The small molecule below binds the protein below.
Small molecule (SMILES): CC(=O)N[C@@H]1[C@@H](O)[C@H](O)[C@@H](CO)O[C@H]1O

Sequence of chain 1.C:
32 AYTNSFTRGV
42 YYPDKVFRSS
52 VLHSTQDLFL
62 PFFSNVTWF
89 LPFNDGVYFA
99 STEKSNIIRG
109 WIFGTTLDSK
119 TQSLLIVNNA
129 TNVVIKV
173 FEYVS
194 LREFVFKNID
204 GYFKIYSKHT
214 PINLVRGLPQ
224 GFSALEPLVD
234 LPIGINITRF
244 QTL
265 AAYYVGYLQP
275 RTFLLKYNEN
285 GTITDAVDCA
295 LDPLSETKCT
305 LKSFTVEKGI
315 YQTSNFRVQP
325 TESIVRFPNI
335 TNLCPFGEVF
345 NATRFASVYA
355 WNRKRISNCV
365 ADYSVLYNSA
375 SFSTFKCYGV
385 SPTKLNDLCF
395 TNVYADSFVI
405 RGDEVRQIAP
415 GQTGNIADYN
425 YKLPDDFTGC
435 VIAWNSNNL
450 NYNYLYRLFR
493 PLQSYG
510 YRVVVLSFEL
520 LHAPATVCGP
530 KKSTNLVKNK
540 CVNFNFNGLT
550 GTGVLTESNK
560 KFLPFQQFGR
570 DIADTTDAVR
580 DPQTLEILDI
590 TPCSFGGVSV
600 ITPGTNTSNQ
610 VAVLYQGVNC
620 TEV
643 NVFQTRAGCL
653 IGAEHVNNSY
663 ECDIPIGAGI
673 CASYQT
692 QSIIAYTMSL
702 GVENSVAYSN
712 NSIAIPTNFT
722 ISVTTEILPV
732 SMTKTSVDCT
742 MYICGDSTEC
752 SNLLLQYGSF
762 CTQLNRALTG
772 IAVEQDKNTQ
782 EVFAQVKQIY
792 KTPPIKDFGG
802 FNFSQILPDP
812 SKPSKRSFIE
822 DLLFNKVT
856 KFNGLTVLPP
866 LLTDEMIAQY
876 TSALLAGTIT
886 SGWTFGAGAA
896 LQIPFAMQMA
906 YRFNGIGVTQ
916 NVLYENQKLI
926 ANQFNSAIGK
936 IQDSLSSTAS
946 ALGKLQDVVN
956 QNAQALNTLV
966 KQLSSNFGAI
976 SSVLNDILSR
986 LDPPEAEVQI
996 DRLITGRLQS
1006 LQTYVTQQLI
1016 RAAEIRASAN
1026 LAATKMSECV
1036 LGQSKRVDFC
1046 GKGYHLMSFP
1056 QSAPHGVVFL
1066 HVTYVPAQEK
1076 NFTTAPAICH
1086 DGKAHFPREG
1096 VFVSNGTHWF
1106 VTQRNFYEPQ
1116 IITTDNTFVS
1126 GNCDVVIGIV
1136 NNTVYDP

Binding-site contacts:
Ligand atom C2 contacts residue ASN284 of chain 1.C at 2.5 Å.
Ligand atom C8 contacts residue ASN282 of chain 1.C at 3.6 Å.
Ligand atom O7 contacts residue ASN284 of chain 1.C at 3.5 Å (h-bond).
Ligand atom C4 contacts residue ASN284 of chain 1.C at 4.2 Å.
Ligand atom C7 contacts residue ASN282 of chain 1.C at 3.8 Å.
Ligand atom O7 contacts residue ASN282 of chain 1.C at 3.5 Å (h-bond).
Ligand atom C8 contacts residue GLU283 of chain 1.C at 4.5 Å.
Ligand atom C7 contacts residue ASN284 of chain 1.C at 3.4 Å.
Ligand atom O5 contacts residue ASN284 of chain 1.C at 2.4 Å (h-bond).
Ligand atom C1 contacts residue ASN284 of chain 1.C at 1.4 Å.
Ligand atom C3 contacts residue ASN284 of chain 1.C at 3.8 Å.
Ligand atom C8 contacts residue ASN284 of chain 1.C at 4.3 Å.
Ligand atom N2 contacts residue ASN284 of chain 1.C at 2.9 Å (h-bond).
Ligand atom C5 contacts residue ASN284 of chain 1.C at 3.7 Å.